A protein and the small-molecule ligand that binds it are described below.
Small molecule (SMILES): Cc1cc(OCCCc2c(C(=O)O)sc3ccccc23)cc(C)c1Cl

Binding-site contacts:
Ligand atom CL contacts residue LEU65 of chain 1.G at 3.8 Å.
Ligand atom CAM contacts residue VAL83 of chain 1.G at 3.6 Å (hydrophobic).
Ligand atom CAS contacts residue MET80 of chain 1.G at 3.7 Å (hydrophobic).
Ligand atom CAT contacts residue MET80 of chain 1.G at 3.8 Å (hydrophobic).
Ligand atom CAL contacts residue PHE84 of chain 1.G at 4.0 Å (hydrophobic).
Ligand atom CAQ contacts residue ARG93 of chain 1.G at 3.4 Å.
Ligand atom CAF contacts residue MET61 of chain 1.G at 4.0 Å (hydrophobic).
Ligand atom CAS contacts residue PHE100 of chain 1.G at 3.4 Å (hydrophobic).
Ligand atom CAK contacts residue PHE100 of chain 1.G at 3.5 Å (hydrophobic).
Ligand atom CAJ contacts residue MET80 of chain 1.G at 3.8 Å (hydrophobic).
Ligand atom CAL contacts residue LEU97 of chain 1.G at 4.0 Å (hydrophobic).
Ligand atom OAO contacts residue LEU97 of chain 1.G at 3.4 Å.
Ligand atom OAC contacts residue VAL83 of chain 1.G at 3.7 Å.
Ligand atom CAR contacts residue PHE100 of chain 1.G at 4.0 Å (hydrophobic).
Ligand atom CAK contacts residue LEU97 of chain 1.G at 3.5 Å (hydrophobic).
Ligand atom CAR contacts residue MET80 of chain 1.G at 3.7 Å (hydrophobic).
Ligand atom CAK contacts residue MET80 of chain 1.G at 3.8 Å (hydrophobic).
Ligand atom CAU contacts residue PHE100 of chain 1.G at 3.7 Å (hydrophobic).
Ligand atom CAB contacts residue PHE100 of chain 1.G at 3.9 Å (hydrophobic).
Ligand atom CAU contacts residue MET80 of chain 1.G at 3.7 Å (hydrophobic).
Ligand atom CAV contacts residue THR96 of chain 1.G at 3.9 Å.
Ligand atom CAW contacts residue VAL83 of chain 1.G at 3.9 Å (hydrophobic).
Ligand atom CAY contacts residue VAL83 of chain 1.G at 4.1 Å (hydrophobic).
Ligand atom CAG contacts residue PHE100 of chain 1.G at 4.0 Å (hydrophobic).
Ligand atom CAV contacts residue VAL83 of chain 1.G at 3.9 Å (hydrophobic).
Ligand atom CAN contacts residue LEU97 of chain 1.G at 4.0 Å (hydrophobic).
Ligand atom CAM contacts residue LEU97 of chain 1.G at 4.0 Å (hydrophobic).
Ligand atom OAC contacts residue ARG93 of chain 1.G at 2.5 Å (salt-bridge).
Ligand atom CAN contacts residue THR96 of chain 1.G at 3.5 Å.
Ligand atom CAA contacts residue MET80 of chain 1.G at 4.0 Å (hydrophobic).
Ligand atom CL contacts residue LEU76 of chain 1.G at 3.6 Å.
Ligand atom CAT contacts residue PHE100 of chain 1.G at 3.9 Å (hydrophobic).
Ligand atom CAL contacts residue VAL83 of chain 1.G at 3.9 Å (hydrophobic).
Ligand atom CAT contacts residue LEU97 of chain 1.G at 3.8 Å (hydrophobic).
Ligand atom CAG contacts residue PHE58 of chain 1.G at 3.8 Å (hydrophobic).
Ligand atom CAA contacts residue MET61 of chain 1.G at 3.4 Å (hydrophobic).
Ligand atom CAG contacts residue MET61 of chain 1.G at 4.0 Å (hydrophobic).
Ligand atom OAD contacts residue ARG93 of chain 1.G at 2.8 Å (salt-bridge).
Ligand atom CAB contacts residue MET80 of chain 1.G at 4.0 Å (hydrophobic).
Ligand atom CAB contacts residue ILE124 of chain 1.G at 3.9 Å (hydrophobic).

Sequence of chain 1.G:
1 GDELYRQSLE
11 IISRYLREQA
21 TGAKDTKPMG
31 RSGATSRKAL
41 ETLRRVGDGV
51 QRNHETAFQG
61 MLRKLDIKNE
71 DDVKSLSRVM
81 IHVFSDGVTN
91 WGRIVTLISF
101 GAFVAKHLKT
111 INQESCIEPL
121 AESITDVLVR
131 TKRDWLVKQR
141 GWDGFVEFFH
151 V